Binding-site contacts:
Ligand atom C1 contacts residue ASN322 of chain 1.G at 1.4 Å.
Ligand atom O6 contacts residue GLU190 of chain 1.G at 4.0 Å.
Ligand atom C7 contacts residue SER188 of chain 1.G at 3.1 Å.
Ligand atom O7 contacts residue ASN322 of chain 1.G at 3.2 Å (h-bond).
Ligand atom O5 contacts residue ASN322 of chain 1.G at 2.5 Å (h-bond).
Ligand atom C8 contacts residue SER188 of chain 1.G at 3.3 Å.
Ligand atom C5 contacts residue ASN322 of chain 1.G at 3.6 Å.
Ligand atom C8 contacts residue ASN322 of chain 1.G at 4.3 Å.
Ligand atom C7 contacts residue ASN322 of chain 1.G at 3.3 Å.
Ligand atom C4 contacts residue ASN322 of chain 1.G at 4.3 Å.
Ligand atom C3 contacts residue ASN322 of chain 1.G at 3.7 Å.
Ligand atom N2 contacts residue SER188 of chain 1.G at 4.3 Å.
Ligand atom N2 contacts residue ASN322 of chain 1.G at 2.9 Å (h-bond).
Ligand atom C6 contacts residue GLU190 of chain 1.G at 4.0 Å.
Ligand atom C8 contacts residue LEU162 of chain 1.G at 3.5 Å (hydrophobic).
Ligand atom O6 contacts residue VAL320 of chain 1.G at 3.8 Å.
Ligand atom O7 contacts residue SER188 of chain 1.G at 2.5 Å (h-bond).
Ligand atom O5 contacts residue GLU190 of chain 1.G at 4.2 Å.
Ligand atom C2 contacts residue ASN322 of chain 1.G at 2.6 Å.

Sequence of chain 1.G:
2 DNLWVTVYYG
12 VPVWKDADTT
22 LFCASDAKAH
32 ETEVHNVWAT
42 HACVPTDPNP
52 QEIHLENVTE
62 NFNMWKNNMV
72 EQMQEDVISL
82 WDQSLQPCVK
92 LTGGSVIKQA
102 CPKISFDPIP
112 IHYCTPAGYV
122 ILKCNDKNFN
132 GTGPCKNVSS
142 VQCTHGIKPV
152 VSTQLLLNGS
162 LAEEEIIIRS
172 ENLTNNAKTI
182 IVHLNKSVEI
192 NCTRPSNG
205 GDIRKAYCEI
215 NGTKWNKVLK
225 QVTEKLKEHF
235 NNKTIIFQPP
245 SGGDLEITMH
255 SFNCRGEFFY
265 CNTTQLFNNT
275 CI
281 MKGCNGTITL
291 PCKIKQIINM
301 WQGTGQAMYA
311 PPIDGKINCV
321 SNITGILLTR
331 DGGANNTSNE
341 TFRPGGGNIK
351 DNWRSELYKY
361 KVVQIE

This small molecule binds to this protein.
Small molecule (SMILES): CC(=O)N[C@@H]1[C@@H](O)[C@H](O)[C@@H](CO)O[C@H]1O